Binding-site contacts:
Ligand atom C8 contacts residue THR156 of chain 20.C at 4.0 Å.
Ligand atom C2 contacts residue THR156 of chain 20.C at 4.2 Å.
Ligand atom O5 contacts residue ASN154 of chain 20.C at 4.0 Å.
Ligand atom O6 contacts residue MET151 of chain 20.C at 3.4 Å.
Ligand atom C8 contacts residue ASN154 of chain 20.C at 3.6 Å.
Ligand atom C6 contacts residue MET151 of chain 20.C at 4.5 Å (hydrophobic).
Ligand atom C1 contacts residue ASN154 of chain 20.C at 3.4 Å.
Ligand atom O7 contacts residue ASN154 of chain 20.C at 2.6 Å (h-bond).
Ligand atom C1 contacts residue THR156 of chain 20.C at 3.6 Å.
Ligand atom C7 contacts residue THR156 of chain 20.C at 3.9 Å.
Ligand atom N2 contacts residue THR156 of chain 20.C at 3.6 Å (h-bond).
Ligand atom C2 contacts residue ASN154 of chain 20.C at 3.5 Å.
Ligand atom C7 contacts residue ASN154 of chain 20.C at 3.3 Å.
Ligand atom N2 contacts residue ASN154 of chain 20.C at 3.8 Å.

The small molecule below binds the protein below.
Small molecule (SMILES): CC(=O)N[C@H]1[C@H](O[C@H]2[C@H](O)[C@@H](NC(C)=O)CO[C@@H]2CO)O[C@H](CO)[C@@H](O)[C@@H]1O

Sequence of chain 20.C:
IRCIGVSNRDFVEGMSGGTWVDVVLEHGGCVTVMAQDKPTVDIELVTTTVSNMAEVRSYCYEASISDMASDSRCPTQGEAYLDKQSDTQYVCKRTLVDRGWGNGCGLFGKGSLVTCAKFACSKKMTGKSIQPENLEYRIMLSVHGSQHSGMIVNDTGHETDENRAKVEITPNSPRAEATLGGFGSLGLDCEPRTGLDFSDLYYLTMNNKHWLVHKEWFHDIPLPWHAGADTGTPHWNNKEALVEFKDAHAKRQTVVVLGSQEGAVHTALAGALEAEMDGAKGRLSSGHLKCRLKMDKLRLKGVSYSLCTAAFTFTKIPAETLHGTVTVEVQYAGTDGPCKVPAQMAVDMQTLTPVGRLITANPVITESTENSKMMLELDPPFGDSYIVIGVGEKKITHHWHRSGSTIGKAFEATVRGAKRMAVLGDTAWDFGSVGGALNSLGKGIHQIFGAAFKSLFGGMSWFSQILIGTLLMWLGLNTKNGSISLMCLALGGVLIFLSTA